Sequence of chain 1.B:
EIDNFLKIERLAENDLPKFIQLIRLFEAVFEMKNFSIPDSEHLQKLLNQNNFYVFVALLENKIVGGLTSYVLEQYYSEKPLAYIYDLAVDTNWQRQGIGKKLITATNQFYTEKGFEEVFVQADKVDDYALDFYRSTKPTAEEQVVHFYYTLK

A small-molecule ligand and the protein it binds are described below.
Small molecule (SMILES): OC[C@H]1O[C@H](O[C@H]2O[C@H](CO)[C@@H](O)[C@H](O)[C@H]2O)[C@H](O)[C@@H](O)[C@@H]1O

Sequence of chain 1.A:
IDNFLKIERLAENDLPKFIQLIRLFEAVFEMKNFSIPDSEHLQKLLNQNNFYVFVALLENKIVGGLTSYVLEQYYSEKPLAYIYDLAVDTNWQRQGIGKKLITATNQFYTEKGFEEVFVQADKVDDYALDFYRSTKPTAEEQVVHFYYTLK

Binding-site contacts:
Ligand atom O5 contacts residue GLN126 of chain 1.A at 4.4 Å.
Ligand atom O6 contacts residue ASP131 of chain 1.A at 4.2 Å.
Ligand atom O2 contacts residue ASP91 of chain 1.A at 4.4 Å.
Ligand atom O3 contacts residue GLU147 of chain 1.B at 4.2 Å.
Ligand atom O6 contacts residue ASP91 of chain 1.A at 4.4 Å.
Ligand atom O3 contacts residue PHE35 of chain 1.A at 3.9 Å.
Ligand atom C5 contacts residue ASP131 of chain 1.A at 4.2 Å.
Ligand atom C6 contacts residue ASP91 of chain 1.A at 3.8 Å.
Ligand atom O5 contacts residue TYR90 of chain 1.A at 3.6 Å.
Ligand atom C2 contacts residue ALA127 of chain 1.A at 4.4 Å (hydrophobic).
Ligand atom O2 contacts residue GLN126 of chain 1.A at 4.4 Å.
Ligand atom O4 contacts residue GLN126 of chain 1.A at 3.7 Å.
Ligand atom C5 contacts residue TYR90 of chain 1.A at 4.1 Å (hydrophobic).
Ligand atom C5 contacts residue ASP91 of chain 1.A at 4.3 Å.
Ligand atom O3 contacts residue VAL149 of chain 1.B at 4.0 Å.
Ligand atom C4 contacts residue GLN126 of chain 1.A at 3.8 Å.
Ligand atom O3 contacts residue CA1 of chain 1.F at 4.2 Å.
Ligand atom C5 contacts residue PHE35 of chain 1.A at 4.3 Å (hydrophobic).
Ligand atom C6 contacts residue ASP131 of chain 1.A at 3.2 Å.
Ligand atom C6 contacts residue TYR90 of chain 1.A at 3.3 Å (hydrophobic).
Ligand atom C4 contacts residue CA1 of chain 1.F at 3.5 Å.
Ligand atom O3 contacts residue GLN126 of chain 1.A at 2.8 Å (h-bond).
Ligand atom O6 contacts residue TYR90 of chain 1.A at 2.6 Å (h-bond).
Ligand atom O5 contacts residue ASP91 of chain 1.A at 3.8 Å.
Ligand atom O2 contacts residue ALA127 of chain 1.A at 4.1 Å.
Ligand atom C2 contacts residue ASP128 of chain 1.A at 4.3 Å.
Ligand atom O2 contacts residue ASP128 of chain 1.A at 3.4 Å (salt-bridge).
Ligand atom C4 contacts residue PHE35 of chain 1.A at 3.8 Å (hydrophobic).
Ligand atom C1 contacts residue ASP91 of chain 1.A at 4.0 Å.
Ligand atom C6 contacts residue CA1 of chain 1.F at 4.4 Å.
Ligand atom O4 contacts residue CA1 of chain 1.F at 2.4 Å.
Ligand atom C3 contacts residue GLN126 of chain 1.A at 3.8 Å.
Ligand atom C2 contacts residue GLN126 of chain 1.A at 3.8 Å.
Ligand atom C3 contacts residue PHE35 of chain 1.A at 4.3 Å (hydrophobic).
Ligand atom C1 contacts residue GLN126 of chain 1.A at 4.2 Å.
Ligand atom O5 contacts residue PHE35 of chain 1.A at 3.7 Å.
Ligand atom C1 contacts residue PHE35 of chain 1.A at 4.2 Å (hydrophobic).
Ligand atom O6 contacts residue PHE35 of chain 1.A at 3.4 Å.
Ligand atom C2 contacts residue PHE35 of chain 1.A at 3.8 Å (hydrophobic).
Ligand atom C6 contacts residue PHE35 of chain 1.A at 4.5 Å (hydrophobic).